Binding-site contacts:
Ligand atom C5 contacts residue ASN67 of chain 6.C at 3.8 Å.
Ligand atom C3 contacts residue ASN67 of chain 6.C at 3.8 Å.
Ligand atom C8 contacts residue ARG89 of chain 6.C at 4.1 Å.
Ligand atom O6 contacts residue ASN67 of chain 6.C at 3.7 Å.
Ligand atom C7 contacts residue ASN67 of chain 6.C at 3.7 Å.
Ligand atom C1 contacts residue ASN67 of chain 6.C at 1.4 Å.
Ligand atom C4 contacts residue ASN67 of chain 6.C at 4.3 Å.
Ligand atom O7 contacts residue ASN67 of chain 6.C at 4.1 Å.
Ligand atom C2 contacts residue ASN67 of chain 6.C at 2.4 Å.
Ligand atom C8 contacts residue PHE90 of chain 6.C at 3.6 Å (hydrophobic).
Ligand atom C8 contacts residue MET118 of chain 6.C at 4.0 Å (hydrophobic).
Ligand atom O5 contacts residue ASN67 of chain 6.C at 2.5 Å (h-bond).
Ligand atom C7 contacts residue PHE90 of chain 6.C at 4.3 Å (hydrophobic).
Ligand atom N2 contacts residue ASN67 of chain 6.C at 2.8 Å (h-bond).

Sequence of chain 6.C:
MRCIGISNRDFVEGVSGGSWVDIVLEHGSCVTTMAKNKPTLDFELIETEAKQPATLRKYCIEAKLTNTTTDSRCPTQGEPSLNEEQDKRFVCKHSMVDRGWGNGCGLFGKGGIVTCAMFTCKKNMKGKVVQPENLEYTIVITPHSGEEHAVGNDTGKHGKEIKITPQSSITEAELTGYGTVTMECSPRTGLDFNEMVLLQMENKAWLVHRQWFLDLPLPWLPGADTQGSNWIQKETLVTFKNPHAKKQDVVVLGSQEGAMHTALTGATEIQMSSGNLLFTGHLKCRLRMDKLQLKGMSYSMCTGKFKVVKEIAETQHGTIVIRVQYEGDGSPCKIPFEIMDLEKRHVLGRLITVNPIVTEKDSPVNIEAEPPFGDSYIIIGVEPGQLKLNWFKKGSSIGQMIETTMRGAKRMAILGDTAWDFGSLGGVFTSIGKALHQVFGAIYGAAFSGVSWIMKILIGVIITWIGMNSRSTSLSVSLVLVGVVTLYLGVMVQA

This small molecule binds to this protein.
Small molecule (SMILES): CC(=O)N[C@@H]1[C@@H](O)[C@H](O)[C@@H](CO)O[C@H]1O